Binding-site contacts:
Ligand atom NBE contacts residue ASN113 of chain 1.C at 3.7 Å.
Ligand atom NBC contacts residue GOL1 of chain 1.L at 3.4 Å (h-bond).
Ligand atom CAL contacts residue LEU65 of chain 1.C at 3.7 Å (hydrophobic).
Ligand atom NBE contacts residue LEU67 of chain 1.C at 3.9 Å.
Ligand atom CAN contacts residue TRP54 of chain 1.C at 3.9 Å (hydrophobic).
Ligand atom CBM contacts residue GLN58 of chain 1.C at 3.3 Å.
Ligand atom CAZ contacts residue PRO55 of chain 1.C at 3.9 Å (hydrophobic).
Ligand atom OBN contacts residue PRO59 of chain 1.C at 3.4 Å (h-bond).
Ligand atom CAK contacts residue GOL1 of chain 1.L at 3.7 Å.
Ligand atom CBL contacts residue PHE56 of chain 1.C at 3.8 Å (hydrophobic).
Ligand atom CAF contacts residue ILE119 of chain 1.C at 3.9 Å (hydrophobic).
Ligand atom OBN contacts residue VAL60 of chain 1.C at 3.8 Å.
Ligand atom NBE contacts residue GOL1 of chain 1.L at 3.3 Å (h-bond).
Ligand atom CAJ contacts residue LEU65 of chain 1.C at 3.8 Å (hydrophobic).
Ligand atom CAO contacts residue TRP54 of chain 1.C at 3.7 Å (hydrophobic).
Ligand atom CAC contacts residue ILE119 of chain 1.C at 3.6 Å (hydrophobic).
Ligand atom NAD contacts residue VAL60 of chain 1.C at 3.6 Å.
Ligand atom CBL contacts residue ILE119 of chain 1.C at 3.9 Å (hydrophobic).
Ligand atom CBA contacts residue LEU65 of chain 1.C at 3.7 Å (hydrophobic).
Ligand atom CBB contacts residue LEU67 of chain 1.C at 3.4 Å (hydrophobic).
Ligand atom NAD contacts residue ILE119 of chain 1.C at 3.4 Å.
Ligand atom OAG contacts residue LEU65 of chain 1.C at 3.6 Å.
Ligand atom CBB contacts residue GOL1 of chain 1.L at 3.8 Å.
Ligand atom CAE contacts residue ILE119 of chain 1.C at 3.5 Å (hydrophobic).
Ligand atom CAV contacts residue GOL1 of chain 1.L at 3.6 Å.
Ligand atom FAY contacts residue GOL1 of chain 1.L at 3.5 Å.
Ligand atom CAZ contacts residue ILE119 of chain 1.C at 3.8 Å (hydrophobic).
Ligand atom CBF contacts residue GOL1 of chain 1.L at 3.4 Å.
Ligand atom CAK contacts residue LEU67 of chain 1.C at 3.5 Å (hydrophobic).
Ligand atom CAE contacts residue PRO55 of chain 1.C at 3.7 Å (hydrophobic).
Ligand atom CAE contacts residue VAL60 of chain 1.C at 3.8 Å (hydrophobic).
Ligand atom CAI contacts residue ASN113 of chain 1.C at 3.4 Å.
Ligand atom CBD contacts residue GOL1 of chain 1.L at 3.0 Å.
Ligand atom NBC contacts residue LEU67 of chain 1.C at 3.7 Å.
Ligand atom CBD contacts residue LEU67 of chain 1.C at 3.9 Å (hydrophobic).
Ligand atom OBK contacts residue ASN113 of chain 1.C at 3.0 Å (h-bond).
Ligand atom OBN contacts residue ASP61 of chain 1.C at 3.3 Å (salt-bridge).
Ligand atom CBJ contacts residue GOL1 of chain 1.L at 3.4 Å.
Ligand atom OBK contacts residue ILE119 of chain 1.C at 3.7 Å.
Ligand atom CBL contacts residue VAL60 of chain 1.C at 3.6 Å (hydrophobic).

Sequence of chain 1.C:
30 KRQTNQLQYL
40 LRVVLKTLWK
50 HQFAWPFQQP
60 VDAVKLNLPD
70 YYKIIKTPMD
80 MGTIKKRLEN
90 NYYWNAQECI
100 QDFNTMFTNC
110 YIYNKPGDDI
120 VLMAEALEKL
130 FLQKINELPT

A protein and the small-molecule ligand that binds it are described below.
Small molecule (SMILES): Cc1cc(F)cc(C)c1Oc1ccc(C(C)(C)O)cc1-c1cn(C)c(=O)c2cc(-c3cnc(C4CCCC4)[nH]3)oc12